Sequence of chain 1.B:
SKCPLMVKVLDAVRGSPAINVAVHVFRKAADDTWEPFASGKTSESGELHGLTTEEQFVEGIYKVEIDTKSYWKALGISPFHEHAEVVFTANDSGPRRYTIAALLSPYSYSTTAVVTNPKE

Sequence of chain 2.B:
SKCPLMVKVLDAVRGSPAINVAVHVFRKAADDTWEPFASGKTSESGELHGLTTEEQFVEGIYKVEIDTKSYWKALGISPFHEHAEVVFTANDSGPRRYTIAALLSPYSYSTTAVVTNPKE

The protein below binds the small molecule below.
Small molecule (SMILES): Cc1[nH]c(=O)c(C#N)cc1-c1ccncc1

Binding-site contacts:
Ligand atom O4 contacts residue LEU110 of chain 2.B at 3.4 Å.
Ligand atom O4 contacts residue SER117 of chain 1.B at 2.4 Å (h-bond).
Ligand atom N5A contacts residue MIL1 of chain 2.D at 2.2 Å.
Ligand atom C4 contacts residue LEU110 of chain 2.B at 3.6 Å (hydrophobic).
Ligand atom C3' contacts residue ALA108 of chain 2.B at 3.5 Å (hydrophobic).
Ligand atom N5A contacts residue SER117 of chain 1.B at 2.5 Å (h-bond).
Ligand atom C2A contacts residue MIL1 of chain 2.D at 1.3 Å.
Ligand atom C5A contacts residue ALA108 of chain 1.B at 3.6 Å (hydrophobic).
Ligand atom N3 contacts residue MIL1 of chain 2.D at 0.5 Å.
Ligand atom O4 contacts residue LEU110 of chain 1.B at 3.8 Å.
Ligand atom C6' contacts residue MIL1 of chain 2.D at 0.9 Å.
Ligand atom C2A contacts residue ALA108 of chain 2.B at 3.5 Å (hydrophobic).
Ligand atom N5A contacts residue ALA109 of chain 1.B at 3.6 Å.
Ligand atom C1' contacts residue MIL1 of chain 2.D at 0.9 Å.
Ligand atom N5A contacts residue THR118 of chain 1.B at 2.9 Å.
Ligand atom N3 contacts residue SER117 of chain 2.B at 3.7 Å.
Ligand atom C2 contacts residue MIL1 of chain 2.D at 0.6 Å.
Ligand atom O4 contacts residue SER117 of chain 2.B at 3.7 Å.
Ligand atom N5A contacts residue ALA108 of chain 1.B at 2.8 Å (h-bond).
Ligand atom C3' contacts residue LEU17 of chain 1.B at 3.3 Å (hydrophobic).
Ligand atom C1 contacts residue MIL1 of chain 2.D at 0.4 Å.
Ligand atom C5 contacts residue MIL1 of chain 2.D at 1.0 Å.
Ligand atom C4 contacts residue SER117 of chain 1.B at 3.3 Å.
Ligand atom C5' contacts residue MIL1 of chain 2.D at 0.7 Å.
Ligand atom O4 contacts residue MIL1 of chain 2.D at 1.7 Å (h-bond).
Ligand atom C2' contacts residue LEU17 of chain 1.B at 3.1 Å (hydrophobic).
Ligand atom C2' contacts residue MIL1 of chain 2.D at 1.2 Å.
Ligand atom C5A contacts residue MIL1 of chain 2.D at 1.5 Å.
Ligand atom C1' contacts residue LEU17 of chain 1.B at 3.9 Å (hydrophobic).
Ligand atom C5A contacts residue SER117 of chain 1.B at 3.2 Å.
Ligand atom C4 contacts residue LEU110 of chain 1.B at 3.8 Å (hydrophobic).
Ligand atom C6' contacts residue LEU17 of chain 2.B at 3.6 Å (hydrophobic).
Ligand atom C5 contacts residue SER117 of chain 1.B at 3.8 Å.
Ligand atom C6 contacts residue MIL1 of chain 2.D at 0.6 Å.
Ligand atom C2' contacts residue ALA108 of chain 2.B at 3.4 Å (hydrophobic).
Ligand atom C4 contacts residue MIL1 of chain 2.D at 0.5 Å.
Ligand atom N5A contacts residue LEU110 of chain 1.B at 3.6 Å (h-bond).
Ligand atom N4' contacts residue MIL1 of chain 2.D at 0.8 Å.
Ligand atom N5A contacts residue THR119 of chain 1.B at 3.4 Å (h-bond).
Ligand atom C3' contacts residue MIL1 of chain 2.D at 1.6 Å.